Binding-site contacts:
Ligand atom C1 contacts residue HIS336 of chain 1.A at 4.3 Å.
Ligand atom O7 contacts residue VAL399 of chain 1.A at 4.1 Å.
Ligand atom C1 contacts residue ASN416 of chain 1.A at 2.6 Å.
Ligand atom C8 contacts residue ARG28 of chain 1.A at 4.3 Å.
Ligand atom O1 contacts residue ASN416 of chain 1.A at 2.9 Å (h-bond).
Ligand atom C8 contacts residue VAL399 of chain 1.A at 3.9 Å (hydrophobic).
Ligand atom C5 contacts residue NDG1 of chain 1.F at 4.1 Å.
Ligand atom C7 contacts residue ASN416 of chain 1.A at 2.9 Å.
Ligand atom C8 contacts residue ASN416 of chain 1.A at 3.0 Å.
Ligand atom C6 contacts residue SER418 of chain 1.A at 4.2 Å.
Ligand atom C4 contacts residue NDG1 of chain 1.F at 3.3 Å.
Ligand atom O5 contacts residue ASN416 of chain 1.A at 3.5 Å (h-bond).
Ligand atom O3 contacts residue NDG1 of chain 1.F at 2.3 Å (h-bond).
Ligand atom C5 contacts residue SER418 of chain 1.A at 4.4 Å.
Ligand atom C3 contacts residue NDG1 of chain 1.F at 3.5 Å.
Ligand atom C7 contacts residue VAL399 of chain 1.A at 4.5 Å (hydrophobic).
Ligand atom N2 contacts residue ASN416 of chain 1.A at 3.6 Å (h-bond).
Ligand atom O7 contacts residue ASN416 of chain 1.A at 2.9 Å (h-bond).
Ligand atom C2 contacts residue ASN416 of chain 1.A at 3.5 Å.
Ligand atom O5 contacts residue HIS336 of chain 1.A at 3.5 Å.
Ligand atom O4 contacts residue NDG1 of chain 1.F at 2.4 Å.

Sequence of chain 1.A:
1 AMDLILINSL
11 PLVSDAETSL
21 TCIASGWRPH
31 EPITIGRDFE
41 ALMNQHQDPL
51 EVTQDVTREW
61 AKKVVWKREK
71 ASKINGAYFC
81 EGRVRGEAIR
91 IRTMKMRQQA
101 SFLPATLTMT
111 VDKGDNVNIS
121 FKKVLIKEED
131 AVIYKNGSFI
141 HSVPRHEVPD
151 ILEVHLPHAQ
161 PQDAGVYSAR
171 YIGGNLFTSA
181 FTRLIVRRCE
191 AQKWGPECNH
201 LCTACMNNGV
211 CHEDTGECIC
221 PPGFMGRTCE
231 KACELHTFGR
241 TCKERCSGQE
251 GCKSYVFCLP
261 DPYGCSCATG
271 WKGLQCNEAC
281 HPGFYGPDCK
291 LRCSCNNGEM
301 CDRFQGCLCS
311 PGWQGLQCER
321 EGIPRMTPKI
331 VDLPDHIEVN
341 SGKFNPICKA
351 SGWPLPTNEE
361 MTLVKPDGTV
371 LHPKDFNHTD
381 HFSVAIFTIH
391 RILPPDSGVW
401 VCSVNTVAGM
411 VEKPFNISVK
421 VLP

The small molecule below binds the protein below.
Small molecule (SMILES): CC(=O)N[C@@H]1[C@@H](O)[C@H](O)[C@@H](CO)O[C@@H]1O